Sequence of chain 2.A:
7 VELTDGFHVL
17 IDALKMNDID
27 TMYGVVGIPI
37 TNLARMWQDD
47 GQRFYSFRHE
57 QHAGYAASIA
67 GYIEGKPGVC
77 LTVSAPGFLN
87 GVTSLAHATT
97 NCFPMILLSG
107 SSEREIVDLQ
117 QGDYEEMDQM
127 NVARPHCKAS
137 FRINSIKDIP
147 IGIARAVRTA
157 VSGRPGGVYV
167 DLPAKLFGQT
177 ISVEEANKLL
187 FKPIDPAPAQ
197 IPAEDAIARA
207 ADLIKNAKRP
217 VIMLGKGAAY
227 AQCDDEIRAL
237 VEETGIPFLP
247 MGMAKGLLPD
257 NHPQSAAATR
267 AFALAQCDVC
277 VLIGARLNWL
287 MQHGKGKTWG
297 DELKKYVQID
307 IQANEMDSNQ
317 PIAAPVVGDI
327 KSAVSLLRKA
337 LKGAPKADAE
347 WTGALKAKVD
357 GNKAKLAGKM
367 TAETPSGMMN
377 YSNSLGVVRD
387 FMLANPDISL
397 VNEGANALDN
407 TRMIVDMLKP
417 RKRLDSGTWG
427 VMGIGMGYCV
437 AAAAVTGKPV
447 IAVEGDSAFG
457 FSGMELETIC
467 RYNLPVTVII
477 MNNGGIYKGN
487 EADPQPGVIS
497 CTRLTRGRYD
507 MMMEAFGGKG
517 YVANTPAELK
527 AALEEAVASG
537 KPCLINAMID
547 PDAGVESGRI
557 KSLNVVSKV

A small-molecule ligand and the protein it binds are described below.
Small molecule (SMILES): Cc1ncc(C[n+]2c([C@H](O)SCCNC(=O)CCNC(=O)[C@H](O)C(C)(C)CO[P](=O)(O)O[P](=O)(O)OC[C@H]3O[C@@H](n4cnc5c(N)ncnc54)[C@H](O)[C@@H]3OP(=O)(O)O)sc(CCO[P](=O)(O)OP(=O)(O)O)c2C)c(N)n1

Sequence of chain 2.B:
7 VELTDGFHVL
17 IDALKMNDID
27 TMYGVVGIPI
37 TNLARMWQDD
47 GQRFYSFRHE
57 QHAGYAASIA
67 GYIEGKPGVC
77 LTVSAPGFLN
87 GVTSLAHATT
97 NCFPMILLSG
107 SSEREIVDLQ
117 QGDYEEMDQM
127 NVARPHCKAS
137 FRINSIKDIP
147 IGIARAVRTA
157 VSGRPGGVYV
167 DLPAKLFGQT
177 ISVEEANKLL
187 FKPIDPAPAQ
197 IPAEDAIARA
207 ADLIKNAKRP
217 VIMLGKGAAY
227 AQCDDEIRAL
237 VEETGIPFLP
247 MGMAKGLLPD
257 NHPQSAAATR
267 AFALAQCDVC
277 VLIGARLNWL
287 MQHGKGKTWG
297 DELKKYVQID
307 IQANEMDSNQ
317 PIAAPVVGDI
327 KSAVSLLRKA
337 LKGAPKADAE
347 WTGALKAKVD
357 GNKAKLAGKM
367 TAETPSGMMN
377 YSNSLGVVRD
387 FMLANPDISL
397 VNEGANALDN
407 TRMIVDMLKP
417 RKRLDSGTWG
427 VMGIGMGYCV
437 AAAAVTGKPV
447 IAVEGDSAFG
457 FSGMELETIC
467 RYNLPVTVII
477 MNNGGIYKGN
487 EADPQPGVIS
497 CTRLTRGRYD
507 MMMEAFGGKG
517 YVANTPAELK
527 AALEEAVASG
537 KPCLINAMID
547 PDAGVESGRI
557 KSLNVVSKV

Binding-site contacts:
Ligand atom N41 contacts residue GLY426 of chain 2.A at 2.8 Å (h-bond).
Ligand atom O2A contacts residue GLY400 of chain 2.A at 3.3 Å.
Ligand atom O2' contacts residue ALA264 of chain 2.A at 3.1 Å.
Ligand atom O3B contacts residue MG1 of chain 2.D at 2.0 Å.
Ligand atom C35 contacts residue GLY400 of chain 2.A at 3.2 Å.
Ligand atom O41 contacts residue TYR120 of chain 2.B at 2.9 Å (h-bond).
Ligand atom C30 contacts residue ARG408 of chain 2.A at 3.2 Å.
Ligand atom O3B contacts residue TYR483 of chain 2.A at 3.1 Å (h-bond).
Ligand atom O3B contacts residue ASN479 of chain 2.A at 3.2 Å (h-bond).
Ligand atom O4' contacts residue MET409 of chain 2.A at 3.1 Å.
Ligand atom O81 contacts residue ARG266 of chain 2.A at 3.4 Å (salt-bridge).
Ligand atom C82 contacts residue ALA263 of chain 2.A at 3.3 Å (hydrophobic).
Ligand atom O71 contacts residue ARG555 of chain 2.A at 3.0 Å (salt-bridge).
Ligand atom O43 contacts residue ARG555 of chain 2.A at 2.9 Å (salt-bridge).
Ligand atom O13 contacts residue ARG408 of chain 2.A at 2.7 Å (salt-bridge).
Ligand atom O2B contacts residue ALA403 of chain 2.A at 3.1 Å (h-bond).
Ligand atom O1B contacts residue ASN402 of chain 2.A at 2.8 Å (h-bond).
Ligand atom C61 contacts residue GLU56 of chain 2.B at 3.3 Å.
Ligand atom C22 contacts residue ASN358 of chain 2.A at 3.3 Å.
Ligand atom O30 contacts residue ARG408 of chain 2.A at 3.0 Å (salt-bridge).
Ligand atom O1A contacts residue MG1 of chain 2.D at 2.1 Å.
Ligand atom O1B contacts residue ALA401 of chain 2.A at 3.2 Å.
Ligand atom O81 contacts residue ALA267 of chain 2.A at 2.9 Å (h-bond).
Ligand atom N44 contacts residue LEU404 of chain 2.A at 3.3 Å.
Ligand atom O2A contacts residue ALA454 of chain 2.A at 3.0 Å (h-bond).
Ligand atom O2' contacts residue ARG266 of chain 2.A at 3.1 Å (salt-bridge).
Ligand atom O2' contacts residue ALA263 of chain 2.A at 3.2 Å (h-bond).
Ligand atom O2' contacts residue THR265 of chain 2.A at 3.3 Å (h-bond).
Ligand atom C2' contacts residue ALA263 of chain 2.A at 3.4 Å (hydrophobic).
Ligand atom O3A contacts residue ALA401 of chain 2.A at 3.2 Å (h-bond).
Ligand atom O53 contacts residue ARG555 of chain 2.A at 2.9 Å (salt-bridge).
Ligand atom O1A contacts residue ASP452 of chain 2.A at 2.8 Å (salt-bridge).
Ligand atom O1A contacts residue SER453 of chain 2.A at 3.0 Å (h-bond).
Ligand atom C33 contacts residue LEU286 of chain 2.A at 3.1 Å (hydrophobic).
Ligand atom N11 contacts residue GLU56 of chain 2.B at 2.6 Å (salt-bridge).
Ligand atom O3B contacts residue GLY481 of chain 2.A at 3.1 Å (h-bond).
Ligand atom O2B contacts residue TYR377 of chain 2.A at 2.6 Å (h-bond).
Ligand atom PB contacts residue MG1 of chain 2.D at 3.2 Å.
Ligand atom PA contacts residue MG1 of chain 2.D at 3.4 Å.
Ligand atom O1A contacts residue GLY481 of chain 2.A at 3.2 Å (h-bond).